This protein binds this small molecule.
Small molecule (SMILES): C/C=C1/NC(=O)[C@@H](CSC)NC(=O)[C@@H](C(C)C)NC(=O)C[C@@H](/C=C/CCSC)OC(=O)[C@H](C(C)C)NC1=O

Binding-site contacts:
Ligand atom CS contacts residue PRO288 of chain 1.A at 3.9 Å (hydrophobic).
Ligand atom CAB contacts residue HIS176 of chain 1.A at 4.1 Å.
Ligand atom N contacts residue HIS314 of chain 1.A at 3.9 Å.
Ligand atom O contacts residue ARG315 of chain 1.A at 2.9 Å (salt-bridge).
Ligand atom C contacts residue ARG315 of chain 1.A at 4.0 Å.
Ligand atom CG2 contacts residue MET270 of chain 1.A at 4.0 Å (hydrophobic).
Ligand atom S contacts residue MET267 of chain 1.A at 4.0 Å.
Ligand atom CG1 contacts residue THR313 of chain 1.A at 4.1 Å.
Ligand atom CG2 contacts residue GLY317 of chain 1.A at 3.8 Å.
Ligand atom C contacts residue GLY316 of chain 1.A at 3.4 Å.
Ligand atom N contacts residue GLY316 of chain 1.A at 3.0 Å (h-bond).
Ligand atom SAY contacts residue CYS177 of chain 1.A at 3.4 Å (h-bond).
Ligand atom CAQ contacts residue TYR179 of chain 1.A at 3.7 Å (hydrophobic).
Ligand atom C1 contacts residue LEU289 of chain 1.A at 4.1 Å (hydrophobic).
Ligand atom SAY contacts residue HIS176 of chain 1.A at 4.2 Å.
Ligand atom CS contacts residue LEU198 of chain 1.A at 4.0 Å (hydrophobic).
Ligand atom CAO contacts residue LEU321 of chain 1.A at 4.2 Å (hydrophobic).
Ligand atom CG1 contacts residue GLY316 of chain 1.A at 4.3 Å.
Ligand atom CA contacts residue GLY316 of chain 1.A at 4.0 Å.
Ligand atom O contacts residue HIS314 of chain 1.A at 3.5 Å (h-bond).
Ligand atom O contacts residue GLY316 of chain 1.A at 4.5 Å.
Ligand atom CB contacts residue GLY316 of chain 1.A at 4.0 Å.
Ligand atom CAO contacts residue GLY316 of chain 1.A at 3.7 Å.
Ligand atom CAM contacts residue THR318 of chain 1.A at 4.2 Å.
Ligand atom CB contacts residue HIS314 of chain 1.A at 4.4 Å.
Ligand atom CG1 contacts residue HIS314 of chain 1.A at 3.9 Å.
Ligand atom CB contacts residue GLY316 of chain 1.A at 3.2 Å.
Ligand atom O contacts residue PRO288 of chain 1.A at 4.0 Å.
Ligand atom CB contacts residue ARG315 of chain 1.A at 3.9 Å.
Ligand atom CA contacts residue HIS314 of chain 1.A at 3.7 Å.
Ligand atom CA contacts residue GLY316 of chain 1.A at 4.0 Å.
Ligand atom CS contacts residue MET267 of chain 1.A at 3.5 Å (hydrophobic).
Ligand atom CG2 contacts residue ARG315 of chain 1.A at 3.4 Å.
Ligand atom CG1 contacts residue ASP311 of chain 1.A at 4.4 Å.
Ligand atom CAP contacts residue TYR179 of chain 1.A at 4.3 Å (hydrophobic).
Ligand atom CA contacts residue LEU321 of chain 1.A at 4.1 Å (hydrophobic).
Ligand atom C contacts residue HIS314 of chain 1.A at 3.8 Å.
Ligand atom CAQ contacts residue CYS177 of chain 1.A at 3.5 Å (hydrophobic).
Ligand atom CB contacts residue LEU321 of chain 1.A at 4.0 Å (hydrophobic).
Ligand atom CG2 contacts residue GLY316 of chain 1.A at 3.6 Å.

Sequence of chain 1.A:
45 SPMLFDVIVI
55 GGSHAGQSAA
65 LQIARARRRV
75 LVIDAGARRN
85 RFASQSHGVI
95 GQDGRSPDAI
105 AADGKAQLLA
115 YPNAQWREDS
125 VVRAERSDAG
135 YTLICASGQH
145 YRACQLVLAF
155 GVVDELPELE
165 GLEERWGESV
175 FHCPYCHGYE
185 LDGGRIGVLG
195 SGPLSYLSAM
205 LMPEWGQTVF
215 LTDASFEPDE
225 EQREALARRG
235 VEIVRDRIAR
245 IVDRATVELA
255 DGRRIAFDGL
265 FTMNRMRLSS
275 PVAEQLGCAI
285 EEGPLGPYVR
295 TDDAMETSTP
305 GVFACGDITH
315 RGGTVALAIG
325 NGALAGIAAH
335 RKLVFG